Binding-site contacts:
Ligand atom C4 contacts residue GLY269 of chain 1.A at 3.8 Å.
Ligand atom O3 contacts residue ZN1 of chain 1.B at 2.8 Å.
Ligand atom C24 contacts residue PRO374 of chain 1.A at 3.9 Å (hydrophobic).
Ligand atom C23 contacts residue TYR378 of chain 1.A at 3.5 Å (hydrophobic).
Ligand atom C24 contacts residue TYR378 of chain 1.A at 3.6 Å (hydrophobic).
Ligand atom C23 contacts residue ALA377 of chain 1.A at 3.2 Å (hydrophobic).
Ligand atom C20 contacts residue LEU369 of chain 1.A at 3.7 Å (hydrophobic).
Ligand atom C14 contacts residue ALA137 of chain 1.A at 3.7 Å (hydrophobic).
Ligand atom C7 contacts residue GLN136 of chain 1.A at 2.9 Å.
Ligand atom C19 contacts residue PHE314 of chain 1.A at 3.6 Å (hydrophobic).
Ligand atom C15 contacts residue PHE314 of chain 1.A at 3.5 Å (hydrophobic).
Ligand atom C4 contacts residue TYR383 of chain 1.A at 3.5 Å (hydrophobic).
Ligand atom O3 contacts residue TYR383 of chain 1.A at 3.1 Å (h-bond).
Ligand atom C16 contacts residue GLN136 of chain 1.A at 3.7 Å.
Ligand atom C13 contacts residue ALA137 of chain 1.A at 3.8 Å (hydrophobic).
Ligand atom C11 contacts residue GLN136 of chain 1.A at 3.8 Å.
Ligand atom C11 contacts residue TYR378 of chain 1.A at 3.8 Å (hydrophobic).
Ligand atom C21 contacts residue VAL367 of chain 1.A at 3.6 Å (hydrophobic).
Ligand atom C13 contacts residue ASP375 of chain 1.A at 3.8 Å.
Ligand atom N6 contacts residue TYR267 of chain 1.A at 2.9 Å.
Ligand atom C12 contacts residue ASP375 of chain 1.A at 3.8 Å.
Ligand atom N9 contacts residue GLN136 of chain 1.A at 3.7 Å.
Ligand atom O1 contacts residue GLN136 of chain 1.A at 2.9 Å (h-bond).
Ligand atom C2 contacts residue GLU271 of chain 1.A at 3.7 Å.
Ligand atom C2 contacts residue GLY269 of chain 1.A at 3.8 Å.
Ligand atom C16 contacts residue PHE314 of chain 1.A at 3.2 Å (hydrophobic).
Ligand atom O8 contacts residue PHE314 of chain 1.A at 3.3 Å.
Ligand atom C2 contacts residue ZN1 of chain 1.B at 3.7 Å.
Ligand atom C5 contacts residue GLN136 of chain 1.A at 3.2 Å.
Ligand atom O3 contacts residue GLU318 of chain 1.A at 3.4 Å (salt-bridge).
Ligand atom O1 contacts residue GLU271 of chain 1.A at 2.8 Å (salt-bridge).
Ligand atom O1 contacts residue GLU318 of chain 1.A at 3.6 Å (salt-bridge).
Ligand atom C2 contacts residue TYR383 of chain 1.A at 3.4 Å (hydrophobic).
Ligand atom C20 contacts residue PHE314 of chain 1.A at 3.4 Å (hydrophobic).
Ligand atom C20 contacts residue TRP311 of chain 1.A at 3.2 Å (hydrophobic).
Ligand atom O8 contacts residue GLN136 of chain 1.A at 2.8 Å (h-bond).
Ligand atom C13 contacts residue PRO374 of chain 1.A at 3.5 Å (hydrophobic).
Ligand atom N6 contacts residue GLN134 of chain 1.A at 3.5 Å (h-bond).
Ligand atom O17 contacts residue PRO374 of chain 1.A at 3.1 Å.
Ligand atom C2 contacts residue GLU318 of chain 1.A at 3.7 Å.

A protein and the small-molecule ligand that binds it are described below.
Small molecule (SMILES): N[C@@H](CC(=O)O)C(=O)Nc1ccc(OCc2ccccc2)cc1

Sequence of chain 1.A:
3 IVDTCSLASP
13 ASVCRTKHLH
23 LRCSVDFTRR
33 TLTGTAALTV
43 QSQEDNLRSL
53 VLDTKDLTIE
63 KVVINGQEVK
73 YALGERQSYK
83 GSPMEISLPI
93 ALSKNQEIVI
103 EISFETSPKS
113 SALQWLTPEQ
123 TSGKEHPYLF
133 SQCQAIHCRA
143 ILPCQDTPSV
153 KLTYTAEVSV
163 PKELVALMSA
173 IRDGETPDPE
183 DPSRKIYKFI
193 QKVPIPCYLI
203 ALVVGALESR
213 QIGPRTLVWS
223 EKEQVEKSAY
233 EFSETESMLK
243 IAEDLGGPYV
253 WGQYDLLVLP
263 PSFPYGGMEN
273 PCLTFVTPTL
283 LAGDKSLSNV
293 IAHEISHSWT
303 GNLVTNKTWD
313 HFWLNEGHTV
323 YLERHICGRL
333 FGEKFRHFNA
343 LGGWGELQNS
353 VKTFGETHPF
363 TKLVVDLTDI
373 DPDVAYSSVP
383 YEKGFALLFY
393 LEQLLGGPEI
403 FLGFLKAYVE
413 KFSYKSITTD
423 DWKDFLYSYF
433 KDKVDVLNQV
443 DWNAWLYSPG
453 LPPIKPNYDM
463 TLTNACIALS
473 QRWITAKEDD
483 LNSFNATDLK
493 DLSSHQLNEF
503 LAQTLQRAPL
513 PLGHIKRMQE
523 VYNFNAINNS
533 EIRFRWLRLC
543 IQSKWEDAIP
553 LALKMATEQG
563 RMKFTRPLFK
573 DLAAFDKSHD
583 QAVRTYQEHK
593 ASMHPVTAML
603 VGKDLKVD